Sequence of chain 1.A:
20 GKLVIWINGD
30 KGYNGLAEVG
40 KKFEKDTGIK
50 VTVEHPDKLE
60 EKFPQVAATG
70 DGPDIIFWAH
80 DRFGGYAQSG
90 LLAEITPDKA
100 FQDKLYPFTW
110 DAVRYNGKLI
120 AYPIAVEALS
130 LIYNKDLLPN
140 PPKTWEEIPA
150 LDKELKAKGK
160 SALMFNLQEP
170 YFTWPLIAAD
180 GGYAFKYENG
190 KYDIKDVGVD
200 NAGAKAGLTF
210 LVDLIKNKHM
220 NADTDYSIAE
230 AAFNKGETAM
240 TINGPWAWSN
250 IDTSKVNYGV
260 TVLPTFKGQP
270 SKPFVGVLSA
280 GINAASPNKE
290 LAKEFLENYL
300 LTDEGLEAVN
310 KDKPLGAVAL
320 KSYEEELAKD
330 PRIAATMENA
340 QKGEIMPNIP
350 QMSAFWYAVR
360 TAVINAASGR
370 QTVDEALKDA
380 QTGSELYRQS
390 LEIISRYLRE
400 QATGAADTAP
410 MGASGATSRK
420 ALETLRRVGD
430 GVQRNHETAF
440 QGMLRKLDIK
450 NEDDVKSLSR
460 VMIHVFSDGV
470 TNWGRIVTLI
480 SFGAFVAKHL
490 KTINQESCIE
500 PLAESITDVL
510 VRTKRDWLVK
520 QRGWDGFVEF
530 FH

This small molecule binds to this protein.
Small molecule (SMILES): Cc1c(Cl)c2c(Cl)c(C)c1-c1c(-c3ccc(F)cc3)sc3ncnc(c13)O[C@@H](C(=O)O)Cc1cc(ccc1OCc1ccnc(-c3ccc(OC[C@H]4COCCO4)cc3)n1)OC[C@@H](CN1CCN(C)CC1)O2

Binding-site contacts:
Ligand atom C33 contacts residue PHE439 of chain 1.A at 3.6 Å (hydrophobic).
Ligand atom N3 contacts residue PHE465 of chain 1.A at 3.7 Å.
Ligand atom C38 contacts residue THR477 of chain 1.A at 3.7 Å.
Ligand atom C9 contacts residue THR477 of chain 1.A at 3.7 Å.
Ligand atom N3 contacts residue LEU478 of chain 1.A at 3.6 Å.
Ligand atom C8 contacts residue THR477 of chain 1.A at 3.2 Å.
Ligand atom O5 contacts residue MET442 of chain 1.A at 3.6 Å.
Ligand atom O4 contacts residue ARG474 of chain 1.A at 2.6 Å (salt-bridge).
Ligand atom C20 contacts residue MET442 of chain 1.A at 3.7 Å (hydrophobic).
Ligand atom CL1 contacts residue MET442 of chain 1.A at 3.2 Å.
Ligand atom C11 contacts residue THR477 of chain 1.A at 3.2 Å.
Ligand atom C16 contacts residue VAL464 of chain 1.A at 3.5 Å (hydrophobic).
Ligand atom C15 contacts residue ARG474 of chain 1.A at 3.3 Å.
Ligand atom N1 contacts residue THR477 of chain 1.A at 3.4 Å (h-bond).
Ligand atom O8 contacts residue PHE530 of chain 1.A at 3.7 Å.
Ligand atom O9 contacts residue ARG426 of chain 1.A at 3.2 Å (salt-bridge).
Ligand atom C22 contacts residue PHE481 of chain 1.A at 3.5 Å (hydrophobic).
Ligand atom C37 contacts residue HIS435 of chain 1.A at 3.6 Å.
Ligand atom N2 contacts residue GLY473 of chain 1.A at 3.6 Å.
Ligand atom C53 contacts residue VAL427 of chain 1.A at 3.7 Å (hydrophobic).
Ligand atom C47 contacts residue LYS445 of chain 1.A at 3.6 Å.
Ligand atom C52 contacts residue ARG426 of chain 1.A at 3.6 Å.
Ligand atom F1 contacts residue LEU457 of chain 1.A at 3.8 Å.
Ligand atom C46 contacts residue ALA438 of chain 1.A at 3.5 Å (hydrophobic).
Ligand atom S1 contacts residue VAL464 of chain 1.A at 3.7 Å.
Ligand atom O7 contacts residue PHE530 of chain 1.A at 3.6 Å.
Ligand atom O6 contacts residue ALA438 of chain 1.A at 3.7 Å.
Ligand atom S1 contacts residue MET461 of chain 1.A at 3.5 Å.
Ligand atom O3 contacts residue ARG474 of chain 1.A at 3.2 Å (salt-bridge).
Ligand atom N4 contacts residue THR477 of chain 1.A at 3.3 Å.
Ligand atom C23 contacts residue PHE481 of chain 1.A at 3.6 Å (hydrophobic).
Ligand atom C52 contacts residue PHE530 of chain 1.A at 3.6 Å (hydrophobic).
Ligand atom O2 contacts residue THR477 of chain 1.A at 3.4 Å.
Ligand atom C26 contacts residue ARG474 of chain 1.A at 3.4 Å.
Ligand atom C14 contacts residue THR477 of chain 1.A at 3.3 Å.
Ligand atom C33 contacts residue PHE481 of chain 1.A at 3.6 Å (hydrophobic).
Ligand atom C21 contacts residue VAL460 of chain 1.A at 3.7 Å (hydrophobic).
Ligand atom C23 contacts residue MET461 of chain 1.A at 3.5 Å (hydrophobic).
Ligand atom F1 contacts residue VAL460 of chain 1.A at 3.3 Å.
Ligand atom C22 contacts residue LEU457 of chain 1.A at 3.4 Å (hydrophobic).